The protein below binds the small molecule below.
Small molecule (SMILES): Nc1nc2c(ncn2[C@@H]2O[C@H](CO[P](=O)(O)O[P](=O)(O)NP(=O)(O)O)[C@@H](O)[C@H]2O)c(=O)[nH]1

Sequence of chain 1.A:
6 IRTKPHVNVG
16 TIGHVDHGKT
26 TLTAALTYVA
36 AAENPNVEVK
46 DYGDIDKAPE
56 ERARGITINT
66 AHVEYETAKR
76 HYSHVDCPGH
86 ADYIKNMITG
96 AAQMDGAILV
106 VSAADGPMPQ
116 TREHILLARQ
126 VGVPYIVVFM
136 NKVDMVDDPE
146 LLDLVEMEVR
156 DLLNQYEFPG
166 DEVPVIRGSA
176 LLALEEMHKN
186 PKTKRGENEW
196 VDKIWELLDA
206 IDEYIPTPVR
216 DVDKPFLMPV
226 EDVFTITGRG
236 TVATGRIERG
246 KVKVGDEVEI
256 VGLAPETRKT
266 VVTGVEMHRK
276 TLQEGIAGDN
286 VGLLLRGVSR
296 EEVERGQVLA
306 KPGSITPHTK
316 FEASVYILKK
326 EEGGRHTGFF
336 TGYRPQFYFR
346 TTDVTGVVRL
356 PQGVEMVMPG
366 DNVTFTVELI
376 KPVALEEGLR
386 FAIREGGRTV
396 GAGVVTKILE

Binding-site contacts:
Ligand atom O3G contacts residue VAL20 of chain 1.A at 3.3 Å.
Ligand atom PB contacts residue MG1 of chain 1.H at 3.5 Å.
Ligand atom O1A contacts residue GLY23 of chain 1.A at 3.2 Å (h-bond).
Ligand atom O2B contacts residue THR25 of chain 1.A at 2.2 Å (h-bond).
Ligand atom O2G contacts residue VAL20 of chain 1.A at 3.4 Å.
Ligand atom PB contacts residue LYS24 of chain 1.A at 3.3 Å.
Ligand atom O2B contacts residue MG1 of chain 1.H at 2.6 Å.
Ligand atom N3B contacts residue LYS24 of chain 1.A at 2.8 Å (salt-bridge).
Ligand atom PG contacts residue THR62 of chain 1.A at 3.6 Å.
Ligand atom O2G contacts residue LYS24 of chain 1.A at 3.2 Å (salt-bridge).
Ligand atom O6 contacts residue LEU176 of chain 1.A at 3.3 Å (h-bond).
Ligand atom C5 contacts residue LEU176 of chain 1.A at 3.5 Å (hydrophobic).
Ligand atom N2 contacts residue ASP139 of chain 1.A at 2.7 Å (salt-bridge).
Ligand atom O1A contacts residue THR26 of chain 1.A at 2.9 Å (h-bond).
Ligand atom O1B contacts residue THR25 of chain 1.A at 3.2 Å (h-bond).
Ligand atom O1G contacts residue THR62 of chain 1.A at 2.6 Å (h-bond).
Ligand atom N2 contacts residue MET140 of chain 1.A at 2.9 Å.
Ligand atom O1G contacts residue MG1 of chain 1.H at 2.9 Å.
Ligand atom O1A contacts residue THR25 of chain 1.A at 3.6 Å.
Ligand atom O6 contacts residue ASN136 of chain 1.A at 2.8 Å (h-bond).
Ligand atom O1B contacts residue GLY23 of chain 1.A at 3.0 Å.
Ligand atom O2G contacts residue GLY84 of chain 1.A at 2.6 Å (h-bond).
Ligand atom N1 contacts residue LYS137 of chain 1.A at 3.3 Å.
Ligand atom O3A contacts residue ASP21 of chain 1.A at 3.5 Å.
Ligand atom O2B contacts residue THR62 of chain 1.A at 3.3 Å (h-bond).
Ligand atom C6 contacts residue LYS137 of chain 1.A at 3.5 Å.
Ligand atom O3A contacts residue GLY23 of chain 1.A at 3.5 Å (h-bond).
Ligand atom PG contacts residue LYS24 of chain 1.A at 3.5 Å.
Ligand atom N3B contacts residue ASP21 of chain 1.A at 2.8 Å (salt-bridge).
Ligand atom O6 contacts residue SER174 of chain 1.A at 2.9 Å (h-bond).
Ligand atom O6 contacts residue ALA175 of chain 1.A at 2.9 Å (h-bond).
Ligand atom O3G contacts residue ILE61 of chain 1.A at 2.7 Å.
Ligand atom O6 contacts residue LYS137 of chain 1.A at 3.3 Å (salt-bridge).
Ligand atom O2A contacts residue TYR47 of chain 1.A at 2.6 Å (h-bond).
Ligand atom O1B contacts residue LYS24 of chain 1.A at 2.5 Å (salt-bridge).
Ligand atom O3G contacts residue THR62 of chain 1.A at 3.6 Å (h-bond).
Ligand atom C6 contacts residue SER174 of chain 1.A at 3.6 Å.
Ligand atom C2 contacts residue ASP139 of chain 1.A at 3.2 Å.
Ligand atom O2A contacts residue THR25 of chain 1.A at 3.5 Å.
Ligand atom N1 contacts residue ASP139 of chain 1.A at 3.0 Å (salt-bridge).